Sequence of chain 6.A:
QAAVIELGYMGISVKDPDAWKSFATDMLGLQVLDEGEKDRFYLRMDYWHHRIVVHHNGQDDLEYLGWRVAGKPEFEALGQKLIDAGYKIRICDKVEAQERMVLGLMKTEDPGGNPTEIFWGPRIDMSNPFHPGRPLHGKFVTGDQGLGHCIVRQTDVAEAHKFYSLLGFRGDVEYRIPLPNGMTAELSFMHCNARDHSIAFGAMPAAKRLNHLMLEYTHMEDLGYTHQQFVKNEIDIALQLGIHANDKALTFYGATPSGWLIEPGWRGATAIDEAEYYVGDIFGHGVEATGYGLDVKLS

The small molecule below binds the protein below.
Small molecule (SMILES): Cc1ccc(O)c(O)c1

Binding-site contacts:
Ligand atom C3 contacts residue GLN62 of chain 6.A at 3.3 Å.
Ligand atom C5 contacts residue ARG212 of chain 6.A at 4.3 Å.
Ligand atom O3 contacts residue GLU66 of chain 6.A at 2.5 Å (salt-bridge).
Ligand atom C contacts residue ASP64 of chain 6.A at 4.0 Å.
Ligand atom C5 contacts residue GLN62 of chain 6.A at 2.4 Å.
Ligand atom C4 contacts residue GLU66 of chain 6.A at 3.3 Å.
Ligand atom C3 contacts residue ARG212 of chain 6.A at 3.5 Å.
Ligand atom C3 contacts residue GLU66 of chain 6.A at 3.3 Å.
Ligand atom O3 contacts residue GLN62 of chain 6.A at 3.7 Å.
Ligand atom O3 contacts residue ARG212 of chain 6.A at 3.9 Å.
Ligand atom O4 contacts residue GLN62 of chain 6.A at 3.1 Å.
Ligand atom C1 contacts residue GLN62 of chain 6.A at 3.4 Å.
Ligand atom C4 contacts residue GLN62 of chain 6.A at 2.7 Å.
Ligand atom O3 contacts residue SER16 of chain 6.A at 3.5 Å (h-bond).
Ligand atom C contacts residue ARG212 of chain 6.A at 3.5 Å.
Ligand atom O3 contacts residue ASP64 of chain 6.A at 3.8 Å.
Ligand atom O4 contacts residue SER16 of chain 6.A at 4.2 Å.
Ligand atom C3 contacts residue ASP64 of chain 6.A at 4.2 Å.
Ligand atom C2 contacts residue ASP64 of chain 6.A at 3.8 Å.
Ligand atom C6 contacts residue GLN62 of chain 6.A at 2.8 Å.
Ligand atom C1 contacts residue ASP64 of chain 6.A at 4.5 Å.
Ligand atom C2 contacts residue GLN62 of chain 6.A at 3.6 Å.
Ligand atom C2 contacts residue ARG212 of chain 6.A at 3.4 Å.
Ligand atom O4 contacts residue GLU66 of chain 6.A at 2.5 Å (salt-bridge).
Ligand atom O3 contacts residue LEU65 of chain 6.A at 3.0 Å (h-bond).
Ligand atom C6 contacts residue ARG212 of chain 6.A at 3.8 Å.
Ligand atom C3 contacts residue LEU65 of chain 6.A at 3.7 Å (hydrophobic).
Ligand atom C4 contacts residue ARG212 of chain 6.A at 4.0 Å.
Ligand atom C contacts residue ARG156 of chain 6.A at 4.4 Å.
Ligand atom C1 contacts residue ARG212 of chain 6.A at 3.5 Å.
Ligand atom C2 contacts residue LEU65 of chain 6.A at 3.8 Å (hydrophobic).